This protein binds this small molecule.
Small molecule (SMILES): CCCCCCCCO[C@@H]1O[C@H](CO)[C@H](O)[C@H](O)[C@H]1O[C@@H]1O[C@@H](C)[C@@H](O)[C@@H](O)[C@@H]1O

Sequence of chain 1.A:
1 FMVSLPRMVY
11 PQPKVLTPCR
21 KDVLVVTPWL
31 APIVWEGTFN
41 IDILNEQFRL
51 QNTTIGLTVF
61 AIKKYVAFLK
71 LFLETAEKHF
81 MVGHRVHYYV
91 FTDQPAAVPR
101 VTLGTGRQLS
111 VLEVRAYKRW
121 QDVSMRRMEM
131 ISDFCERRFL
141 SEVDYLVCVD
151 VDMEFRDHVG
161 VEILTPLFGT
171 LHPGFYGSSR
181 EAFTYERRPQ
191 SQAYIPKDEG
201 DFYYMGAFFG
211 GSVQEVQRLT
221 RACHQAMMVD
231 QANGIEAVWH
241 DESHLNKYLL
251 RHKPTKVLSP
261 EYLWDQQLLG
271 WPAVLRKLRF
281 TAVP

Binding-site contacts:
Ligand atom C6 contacts residue ASP265 of chain 1.A at 3.8 Å.
Ligand atom O4A contacts residue HIS172 of chain 1.A at 2.8 Å.
Ligand atom C4 contacts residue LEU268 of chain 1.A at 3.9 Å (hydrophobic).
Ligand atom O4A contacts residue GLU242 of chain 1.A at 2.7 Å (salt-bridge).
Ligand atom C4A contacts residue GLU242 of chain 1.A at 3.5 Å.
Ligand atom O5A contacts residue HIS172 of chain 1.A at 3.1 Å.
Ligand atom C1A contacts residue HIS172 of chain 1.A at 3.8 Å.
Ligand atom C1B contacts residue HIS172 of chain 1.A at 4.0 Å.
Ligand atom C4 contacts residue ASP265 of chain 1.A at 3.2 Å.
Ligand atom O5 contacts residue MET205 of chain 1.A at 3.2 Å.
Ligand atom C6A contacts residue GLU242 of chain 1.A at 3.5 Å.
Ligand atom O6 contacts residue THR184 of chain 1.A at 2.7 Å (h-bond).
Ligand atom C2B contacts residue GLY174 of chain 1.A at 4.0 Å.
Ligand atom O3A contacts residue MET205 of chain 1.A at 4.1 Å.
Ligand atom C6A contacts residue THR184 of chain 1.A at 3.3 Å.
Ligand atom O6 contacts residue TRP239 of chain 1.A at 3.4 Å (h-bond).
Ligand atom C2A contacts residue HIS172 of chain 1.A at 3.9 Å.
Ligand atom O6 contacts residue PHE175 of chain 1.A at 3.5 Å.
Ligand atom O5A contacts residue PHE175 of chain 1.A at 3.8 Å.
Ligand atom C4A contacts residue HIS172 of chain 1.A at 3.8 Å.
Ligand atom C5A contacts residue HIS172 of chain 1.A at 3.8 Å.
Ligand atom C5A contacts residue TRP239 of chain 1.A at 3.7 Å (hydrophobic).
Ligand atom C2B contacts residue LEU268 of chain 1.A at 3.8 Å (hydrophobic).
Ligand atom O4 contacts residue ALA282 of chain 1.A at 4.1 Å.
Ligand atom C4B contacts residue PHE175 of chain 1.A at 3.9 Å (hydrophobic).
Ligand atom O3 contacts residue ASP265 of chain 1.A at 4.0 Å.
Ligand atom C4B contacts residue GLY174 of chain 1.A at 3.9 Å.
Ligand atom C4A contacts residue TRP239 of chain 1.A at 3.7 Å (hydrophobic).
Ligand atom C3B contacts residue LEU268 of chain 1.A at 3.9 Å (hydrophobic).
Ligand atom C6A contacts residue HIS172 of chain 1.A at 4.0 Å.
Ligand atom O1 contacts residue HIS172 of chain 1.A at 3.4 Å (h-bond).
Ligand atom C6 contacts residue PRO173 of chain 1.A at 4.0 Å (hydrophobic).
Ligand atom C6A contacts residue PHE175 of chain 1.A at 4.0 Å (hydrophobic).
Ligand atom O4 contacts residue ASP265 of chain 1.A at 2.6 Å (salt-bridge).
Ligand atom C6B contacts residue PHE175 of chain 1.A at 4.0 Å (hydrophobic).
Ligand atom C6A contacts residue TRP239 of chain 1.A at 3.5 Å (hydrophobic).
Ligand atom C5 contacts residue LEU268 of chain 1.A at 4.1 Å (hydrophobic).
Ligand atom C6A contacts residue TYR203 of chain 1.A at 3.8 Å (hydrophobic).
Ligand atom C1 contacts residue MET205 of chain 1.A at 3.8 Å (hydrophobic).
Ligand atom C3A contacts residue TRP239 of chain 1.A at 3.8 Å (hydrophobic).